Binding-site contacts:
Ligand atom CD1 contacts residue SER118 of chain 1.B at 3.1 Å.
Ligand atom O contacts residue LYS195 of chain 1.B at 3.1 Å (salt-bridge).
Ligand atom CG2 contacts residue GLU154 of chain 1.B at 3.5 Å.
Ligand atom CE2 contacts residue SER111 of chain 1.B at 3.4 Å.
Ligand atom N contacts residue GLU154 of chain 1.B at 3.0 Å (salt-bridge).
Ligand atom CD1 contacts residue THR192 of chain 1.B at 2.8 Å.
Ligand atom C contacts residue LYS195 of chain 1.B at 3.6 Å.
Ligand atom CA contacts residue ASN196 of chain 1.B at 3.4 Å.
Ligand atom OG1 contacts residue LYS195 of chain 1.B at 2.4 Å (salt-bridge).
Ligand atom CB contacts residue ASN196 of chain 1.B at 3.5 Å.
Ligand atom C contacts residue ASN196 of chain 1.B at 3.4 Å.
Ligand atom O contacts residue LYS70 of chain 1.B at 3.4 Å (salt-bridge).
Ligand atom O contacts residue THR199 of chain 1.B at 3.1 Å (h-bond).
Ligand atom CB contacts residue GLU235 of chain 1.B at 3.1 Å.
Ligand atom CA contacts residue ASN196 of chain 1.B at 3.4 Å.
Ligand atom CA contacts residue GLU235 of chain 1.B at 3.4 Å.
Ligand atom CD1 contacts residue THR189 of chain 1.B at 3.2 Å.
Ligand atom CZ contacts residue GLY115 of chain 1.B at 3.3 Å.
Ligand atom N contacts residue LYS195 of chain 1.B at 3.4 Å (salt-bridge).
Ligand atom CA contacts residue GLU279 of chain 1.B at 3.1 Å.
Ligand atom N contacts residue LYS79 of chain 1.B at 3.4 Å (salt-bridge).
Ligand atom C contacts residue ASN196 of chain 1.B at 3.4 Å.
Ligand atom O contacts residue ASN196 of chain 1.B at 3.2 Å (h-bond).
Ligand atom CB contacts residue LYS195 of chain 1.B at 3.2 Å.
Ligand atom N contacts residue ASN196 of chain 1.B at 2.6 Å (h-bond).
Ligand atom CB contacts residue GLU154 of chain 1.B at 3.2 Å.
Ligand atom N contacts residue GLU279 of chain 1.B at 2.5 Å (salt-bridge).
Ligand atom N contacts residue GLU235 of chain 1.B at 2.7 Å (salt-bridge).
Ligand atom O contacts residue GLU154 of chain 1.B at 2.9 Å.
Ligand atom CD1 contacts residue ILE200 of chain 1.B at 3.5 Å (hydrophobic).
Ligand atom CG1 contacts residue GLU154 of chain 1.B at 3.4 Å.
Ligand atom CD2 contacts residue ASN161 of chain 1.B at 3.2 Å.
Ligand atom N contacts residue THR199 of chain 1.B at 2.9 Å (h-bond).
Ligand atom O contacts residue ASN158 of chain 1.B at 3.3 Å (h-bond).
Ligand atom N contacts residue ASN158 of chain 1.B at 3.2 Å (h-bond).
Ligand atom C contacts residue LYS79 of chain 1.B at 3.2 Å.
Ligand atom CD1 contacts residue LEU188 of chain 1.B at 2.9 Å (hydrophobic).
Ligand atom OXT contacts residue LYS79 of chain 1.B at 2.5 Å (salt-bridge).
Ligand atom CA contacts residue GLU154 of chain 1.B at 3.5 Å.
Ligand atom O contacts residue ASN196 of chain 1.B at 2.5 Å (h-bond).

Sequence of chain 1.B:
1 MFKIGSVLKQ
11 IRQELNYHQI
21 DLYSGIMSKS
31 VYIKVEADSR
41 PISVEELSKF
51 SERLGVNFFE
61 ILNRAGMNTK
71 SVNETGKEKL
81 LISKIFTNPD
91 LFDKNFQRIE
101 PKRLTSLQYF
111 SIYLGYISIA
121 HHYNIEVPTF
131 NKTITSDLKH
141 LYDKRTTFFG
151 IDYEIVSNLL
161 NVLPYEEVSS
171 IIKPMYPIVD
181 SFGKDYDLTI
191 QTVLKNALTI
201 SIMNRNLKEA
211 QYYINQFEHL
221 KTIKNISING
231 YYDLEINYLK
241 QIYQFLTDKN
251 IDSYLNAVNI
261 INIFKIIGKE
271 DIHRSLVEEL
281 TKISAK

A protein and the small-molecule ligand that binds it are described below.
Small molecule (SMILES): CC[C@H](C)[C@H](NC(=O)[C@H](Cc1ccccc1)NC(=O)[C@@H](NC(=O)[C@H](CC(C)C)NC(=O)[C@@H](NC(=O)[C@@H](NC(=O)[C@H](C)N)[C@@H](C)CC)[C@@H](C)O)[C@@H](C)CC)C(=O)O